The protein below binds the small molecule below.
Small molecule (SMILES): NCC(=O)O

Sequence of chain 2.B:
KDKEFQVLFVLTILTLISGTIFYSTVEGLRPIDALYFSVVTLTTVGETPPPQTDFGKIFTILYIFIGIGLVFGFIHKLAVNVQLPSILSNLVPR

Sequence of chain 4.B:
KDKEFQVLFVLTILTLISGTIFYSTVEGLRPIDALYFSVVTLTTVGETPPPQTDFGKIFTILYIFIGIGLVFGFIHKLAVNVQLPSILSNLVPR

Binding-site contacts:
Ligand atom OXT contacts residue ILE68 of chain 4.B at 4.3 Å.
Ligand atom OXT contacts residue LEU64 of chain 4.B at 4.2 Å.
Ligand atom N contacts residue PHE76 of chain 2.B at 3.8 Å.
Ligand atom CA contacts residue PHE11 of chain 2.B at 4.2 Å (hydrophobic).
Ligand atom OXT contacts residue PHE67 of chain 4.B at 3.6 Å.
Ligand atom N contacts residue PHE67 of chain 4.B at 3.6 Å.
Ligand atom C contacts residue PHE67 of chain 4.B at 4.2 Å (hydrophobic).